Binding-site contacts:
Ligand atom S44 contacts residue ALA183 of chain 1.A at 3.7 Å.
Ligand atom C6 contacts residue TRP387 of chain 1.A at 3.5 Å (hydrophobic).
Ligand atom C1 contacts residue TRP387 of chain 1.A at 4.0 Å (hydrophobic).
Ligand atom C43 contacts residue ALA183 of chain 1.A at 3.9 Å (hydrophobic).
Ligand atom C3 contacts residue TYR413 of chain 1.A at 3.6 Å (hydrophobic).
Ligand atom C30 contacts residue ASN391 of chain 1.A at 3.8 Å.
Ligand atom C7 contacts residue SER96 of chain 1.A at 3.3 Å.
Ligand atom C4 contacts residue CYS416 of chain 1.A at 4.0 Å (hydrophobic).
Ligand atom C12 contacts residue SER96 of chain 1.A at 3.7 Å.
Ligand atom C9 contacts residue TYR93 of chain 1.A at 3.6 Å (hydrophobic).
Ligand atom C12 contacts residue ASP92 of chain 1.A at 2.9 Å.
Ligand atom C34 contacts residue TYR93 of chain 1.A at 3.5 Å (hydrophobic).
Ligand atom N2 contacts residue SER96 of chain 1.A at 4.0 Å.
Ligand atom C4 contacts residue TYR390 of chain 1.A at 3.9 Å (hydrophobic).
Ligand atom O33 contacts residue ALA180 of chain 1.A at 3.7 Å.
Ligand atom O33 contacts residue PHE184 of chain 1.A at 4.0 Å.
Ligand atom C36 contacts residue THR176 of chain 1.A at 3.5 Å.
Ligand atom O29 contacts residue ASN391 of chain 1.A at 3.1 Å (h-bond).
Ligand atom C43 contacts residue ASN97 of chain 1.A at 3.8 Å.
Ligand atom C12 contacts residue ILE61 of chain 1.A at 4.0 Å (hydrophobic).
Ligand atom O33 contacts residue ASN391 of chain 1.A at 2.7 Å (h-bond).
Ligand atom C36 contacts residue LEU170 of chain 1.A at 3.5 Å (hydrophobic).
Ligand atom C28 contacts residue TYR390 of chain 1.A at 3.9 Å (hydrophobic).
Ligand atom O11 contacts residue TYR390 of chain 1.A at 3.4 Å.
Ligand atom O29 contacts residue TRP387 of chain 1.A at 3.6 Å.
Ligand atom C4 contacts residue TYR413 of chain 1.A at 4.0 Å (hydrophobic).
Ligand atom C8 contacts residue SER96 of chain 1.A at 3.6 Å.
Ligand atom S44 contacts residue TRP387 of chain 1.A at 3.8 Å.
Ligand atom C5 contacts residue CYS416 of chain 1.A at 4.0 Å (hydrophobic).
Ligand atom O10 contacts residue TYR93 of chain 1.A at 3.1 Å.
Ligand atom O10 contacts residue SER96 of chain 1.A at 3.9 Å.
Ligand atom C41 contacts residue TRP144 of chain 1.A at 3.9 Å (hydrophobic).
Ligand atom C35 contacts residue LEU170 of chain 1.A at 3.8 Å (hydrophobic).
Ligand atom C28 contacts residue ASN391 of chain 1.A at 3.6 Å.
Ligand atom C9 contacts residue TYR413 of chain 1.A at 3.9 Å (hydrophobic).
Ligand atom C35 contacts residue TYR93 of chain 1.A at 3.2 Å (hydrophobic).
Ligand atom C1 contacts residue CYS416 of chain 1.A at 3.5 Å (hydrophobic).
Ligand atom C8 contacts residue TYR93 of chain 1.A at 3.8 Å (hydrophobic).
Ligand atom C42 contacts residue TRP144 of chain 1.A at 3.4 Å (hydrophobic).
Ligand atom S37 contacts residue THR176 of chain 1.A at 3.8 Å.

Sequence of chain 1.A:
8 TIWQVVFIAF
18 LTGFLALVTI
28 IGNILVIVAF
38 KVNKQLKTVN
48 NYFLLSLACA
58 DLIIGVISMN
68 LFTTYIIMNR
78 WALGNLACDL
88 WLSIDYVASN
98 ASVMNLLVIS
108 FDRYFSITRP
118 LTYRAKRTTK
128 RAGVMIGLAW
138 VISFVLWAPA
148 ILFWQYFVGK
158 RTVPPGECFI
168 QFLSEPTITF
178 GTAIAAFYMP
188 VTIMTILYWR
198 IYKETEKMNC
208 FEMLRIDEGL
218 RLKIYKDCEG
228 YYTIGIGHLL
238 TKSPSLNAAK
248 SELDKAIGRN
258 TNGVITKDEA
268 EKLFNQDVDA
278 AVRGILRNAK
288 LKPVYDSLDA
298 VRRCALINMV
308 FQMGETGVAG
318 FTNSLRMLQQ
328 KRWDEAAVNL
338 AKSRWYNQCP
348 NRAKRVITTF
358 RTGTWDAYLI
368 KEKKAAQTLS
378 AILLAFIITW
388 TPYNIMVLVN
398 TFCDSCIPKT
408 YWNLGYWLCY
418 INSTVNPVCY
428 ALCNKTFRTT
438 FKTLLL

A small-molecule ligand and the protein it binds are described below.
Small molecule (SMILES): C[N+]1(C)[C@@H]2CC(OC(=O)C(O)(c3cccs3)c3cccs3)C[C@H]1[C@@H]1O[C@@H]12